Binding-site contacts:
Ligand atom C24 contacts residue TYR97 of chain 1.B at 3.5 Å (hydrophobic).
Ligand atom C13 contacts residue TYR97 of chain 1.B at 3.9 Å (hydrophobic).
Ligand atom C12 contacts residue VAL10 of chain 1.B at 3.9 Å (hydrophobic).
Ligand atom C22 contacts residue GLU63 of chain 1.B at 3.7 Å.
Ligand atom C5 contacts residue GLU64 of chain 1.B at 3.9 Å.
Ligand atom O15 contacts residue TYR97 of chain 1.B at 3.4 Å.
Ligand atom O15 contacts residue GLN100 of chain 1.B at 3.9 Å.
Ligand atom S7 contacts residue MET73 of chain 1.B at 3.8 Å.
Ligand atom N10 contacts residue GLU64 of chain 1.B at 2.9 Å (salt-bridge).
Ligand atom C19 contacts residue TYR97 of chain 1.B at 3.7 Å (hydrophobic).
Ligand atom N16 contacts residue HIS96 of chain 1.B at 3.8 Å.
Ligand atom C21 contacts residue GLU63 of chain 1.B at 3.5 Å.
Ligand atom N16 contacts residue TYR65 of chain 1.B at 3.9 Å.
Ligand atom C3 contacts residue MET73 of chain 1.B at 3.6 Å (hydrophobic).
Ligand atom C8 contacts residue MET73 of chain 1.B at 3.9 Å (hydrophobic).
Ligand atom S7 contacts residue ARG103 of chain 1.B at 3.9 Å.
Ligand atom N10 contacts residue ARG69 of chain 1.B at 3.7 Å.
Ligand atom C17 contacts residue TYR97 of chain 1.B at 3.3 Å (hydrophobic).
Ligand atom N10 contacts residue ARG103 of chain 1.B at 4.0 Å.
Ligand atom C20 contacts residue GLU63 of chain 1.B at 3.7 Å.
Ligand atom C6 contacts residue GLU64 of chain 1.B at 3.5 Å.
Ligand atom C21 contacts residue GLY61 of chain 1.B at 3.2 Å.
Ligand atom N11 contacts residue GLU63 of chain 1.B at 3.8 Å.
Ligand atom C5 contacts residue ASP70 of chain 1.B at 3.6 Å.
Ligand atom N16 contacts residue TYR97 of chain 1.B at 3.1 Å.
Ligand atom N18 contacts residue TYR97 of chain 1.B at 3.8 Å.
Ligand atom N10 contacts residue TYR65 of chain 1.B at 3.5 Å.
Ligand atom N10 contacts residue ASP70 of chain 1.B at 2.8 Å (salt-bridge).
Ligand atom C24 contacts residue GLU63 of chain 1.B at 3.5 Å.
Ligand atom C9 contacts residue VAL10 of chain 1.B at 3.9 Å (hydrophobic).
Ligand atom S7 contacts residue VAL104 of chain 1.B at 3.6 Å.
Ligand atom C6 contacts residue TYR65 of chain 1.B at 3.9 Å (hydrophobic).
Ligand atom C23 contacts residue TYR97 of chain 1.B at 3.8 Å (hydrophobic).
Ligand atom N11 contacts residue GLU64 of chain 1.B at 3.1 Å (salt-bridge).
Ligand atom C23 contacts residue GLU63 of chain 1.B at 3.5 Å.
Ligand atom S7 contacts residue ASP70 of chain 1.B at 3.6 Å (salt-bridge).
Ligand atom C12 contacts residue ILE101 of chain 1.B at 3.8 Å (hydrophobic).
Ligand atom C14 contacts residue MET73 of chain 1.B at 3.9 Å (hydrophobic).
Ligand atom C21 contacts residue GLN62 of chain 1.B at 3.9 Å.
Ligand atom C19 contacts residue GLU63 of chain 1.B at 3.7 Å.

Sequence of chain 1.B:
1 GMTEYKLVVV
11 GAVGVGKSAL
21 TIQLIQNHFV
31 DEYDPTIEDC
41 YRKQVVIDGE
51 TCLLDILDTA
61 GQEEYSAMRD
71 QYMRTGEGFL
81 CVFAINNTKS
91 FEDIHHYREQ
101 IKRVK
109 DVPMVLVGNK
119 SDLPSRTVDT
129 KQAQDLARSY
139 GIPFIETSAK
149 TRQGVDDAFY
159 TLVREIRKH

This small molecule binds to this protein.
Small molecule (SMILES): C[C@]1(c2nc(-c3ccc(N)cc3)no2)CCCc2sc(N)c(C#N)c21